A small-molecule ligand and the protein it binds are described below.
Small molecule (SMILES): O=C(Oc1c(Br)cc(Br)cc1CNC(=O)c1ccccc1[N+](=O)[O-])c1ccccc1

Binding-site contacts:
Ligand atom O19 contacts residue TRP60 of chain 1.B at 3.2 Å (h-bond).
Ligand atom O17 contacts residue SER129 of chain 1.B at 3.2 Å (h-bond).
Ligand atom BR1 contacts residue TRP60 of chain 1.B at 3.6 Å.
Ligand atom BR1 contacts residue TYR64 of chain 1.B at 3.5 Å.
Ligand atom C27 contacts residue LEU125 of chain 1.B at 3.7 Å (hydrophobic).
Ligand atom N8 contacts residue THR75 of chain 1.B at 3.6 Å (h-bond).
Ligand atom O20 contacts residue TYR64 of chain 1.B at 3.6 Å.
Ligand atom C9 contacts residue SER129 of chain 1.B at 3.7 Å.
Ligand atom C4 contacts residue LEU36 of chain 1.B at 3.3 Å (hydrophobic).
Ligand atom C2 contacts residue TYR64 of chain 1.B at 3.6 Å (hydrophobic).
Ligand atom O22 contacts residue LEU36 of chain 1.B at 3.2 Å.
Ligand atom C3 contacts residue LEU36 of chain 1.B at 3.6 Å (hydrophobic).
Ligand atom N16 contacts residue TYR56 of chain 1.B at 3.6 Å.
Ligand atom O18 contacts residue LEU110 of chain 1.B at 3.1 Å.
Ligand atom BR2 contacts residue ILE52 of chain 1.B at 3.6 Å.
Ligand atom C1 contacts residue TYR64 of chain 1.B at 3.5 Å (hydrophobic).
Ligand atom C11 contacts residue THR75 of chain 1.B at 3.5 Å.
Ligand atom C30 contacts residue VAL76 of chain 1.B at 3.5 Å (hydrophobic).
Ligand atom N16 contacts residue TRP60 of chain 1.B at 3.5 Å (h-bond).
Ligand atom C6 contacts residue TYR64 of chain 1.B at 3.5 Å (hydrophobic).
Ligand atom C7 contacts residue ASP73 of chain 1.B at 3.5 Å.
Ligand atom O18 contacts residue TYR56 of chain 1.B at 3.6 Å.
Ligand atom C27 contacts residue GLY126 of chain 1.B at 3.6 Å.
Ligand atom C12 contacts residue TRP88 of chain 1.B at 3.3 Å (hydrophobic).
Ligand atom C3 contacts residue TYR64 of chain 1.B at 3.5 Å (hydrophobic).
Ligand atom C14 contacts residue PHE101 of chain 1.B at 3.6 Å (hydrophobic).
Ligand atom O17 contacts residue TYR56 of chain 1.B at 2.7 Å (h-bond).
Ligand atom C5 contacts residue LEU36 of chain 1.B at 3.6 Å (hydrophobic).
Ligand atom C12 contacts residue THR75 of chain 1.B at 3.6 Å.
Ligand atom C13 contacts residue PHE101 of chain 1.B at 3.7 Å (hydrophobic).
Ligand atom C5 contacts residue TYR64 of chain 1.B at 3.5 Å (hydrophobic).
Ligand atom O22 contacts residue GLY38 of chain 1.B at 3.6 Å.
Ligand atom O19 contacts residue TYR56 of chain 1.B at 3.3 Å.
Ligand atom C4 contacts residue TYR64 of chain 1.B at 3.6 Å (hydrophobic).
Ligand atom C13 contacts residue TRP88 of chain 1.B at 3.7 Å (hydrophobic).
Ligand atom N8 contacts residue ASP73 of chain 1.B at 2.8 Å (salt-bridge).
Ligand atom C11 contacts residue TRP88 of chain 1.B at 3.6 Å (hydrophobic).
Ligand atom C13 contacts residue TYR93 of chain 1.B at 3.5 Å (hydrophobic).
Ligand atom O18 contacts residue TRP60 of chain 1.B at 3.1 Å (h-bond).
Ligand atom C15 contacts residue PHE101 of chain 1.B at 3.6 Å (hydrophobic).

Sequence of chain 1.B:
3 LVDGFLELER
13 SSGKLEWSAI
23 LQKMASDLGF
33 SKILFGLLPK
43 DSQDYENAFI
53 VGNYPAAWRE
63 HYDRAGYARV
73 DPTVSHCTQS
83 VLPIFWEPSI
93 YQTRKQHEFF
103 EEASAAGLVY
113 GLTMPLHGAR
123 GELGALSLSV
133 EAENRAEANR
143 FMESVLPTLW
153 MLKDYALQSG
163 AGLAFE